Binding-site contacts:
Ligand atom C3 contacts residue THR352 of chain 1.B at 4.4 Å.
Ligand atom C1 contacts residue THR352 of chain 1.B at 3.0 Å.
Ligand atom O5 contacts residue ASN350 of chain 1.B at 2.4 Å (h-bond).
Ligand atom C2 contacts residue THR352 of chain 1.B at 3.8 Å.
Ligand atom C4 contacts residue ASN350 of chain 1.B at 4.0 Å.
Ligand atom O5 contacts residue SER353 of chain 1.B at 3.8 Å.
Ligand atom C1 contacts residue ASN350 of chain 1.B at 1.4 Å.
Ligand atom C5 contacts residue THR352 of chain 1.B at 3.9 Å.
Ligand atom O5 contacts residue THR352 of chain 1.B at 3.6 Å.
Ligand atom C8 contacts residue THR352 of chain 1.B at 3.9 Å.
Ligand atom O7 contacts residue ASN350 of chain 1.B at 3.6 Å.
Ligand atom C7 contacts residue ASN350 of chain 1.B at 3.7 Å.
Ligand atom C1 contacts residue SER353 of chain 1.B at 4.0 Å.
Ligand atom N2 contacts residue ASN350 of chain 1.B at 3.0 Å (h-bond).
Ligand atom C2 contacts residue ASN350 of chain 1.B at 2.3 Å.
Ligand atom N2 contacts residue THR352 of chain 1.B at 3.5 Å (h-bond).
Ligand atom C5 contacts residue ASN350 of chain 1.B at 3.6 Å.
Ligand atom C3 contacts residue ASN350 of chain 1.B at 3.7 Å.
Ligand atom C7 contacts residue THR352 of chain 1.B at 4.1 Å.

The protein below binds the small molecule below.
Small molecule (SMILES): CC(=O)N[C@@H]1[C@@H](O)[C@H](O)[C@@H](CO)O[C@H]1O

Sequence of chain 1.B:
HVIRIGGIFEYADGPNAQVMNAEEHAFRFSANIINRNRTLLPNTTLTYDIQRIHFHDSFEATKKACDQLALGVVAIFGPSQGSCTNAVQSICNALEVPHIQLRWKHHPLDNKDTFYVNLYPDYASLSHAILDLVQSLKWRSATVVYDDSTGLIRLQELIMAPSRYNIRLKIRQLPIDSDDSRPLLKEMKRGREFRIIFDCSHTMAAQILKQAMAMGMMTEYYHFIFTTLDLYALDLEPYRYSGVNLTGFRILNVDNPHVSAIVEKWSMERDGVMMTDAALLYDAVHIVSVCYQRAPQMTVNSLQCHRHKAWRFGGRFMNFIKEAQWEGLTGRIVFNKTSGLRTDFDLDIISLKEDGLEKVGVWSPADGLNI